Sequence of chain 1.B:
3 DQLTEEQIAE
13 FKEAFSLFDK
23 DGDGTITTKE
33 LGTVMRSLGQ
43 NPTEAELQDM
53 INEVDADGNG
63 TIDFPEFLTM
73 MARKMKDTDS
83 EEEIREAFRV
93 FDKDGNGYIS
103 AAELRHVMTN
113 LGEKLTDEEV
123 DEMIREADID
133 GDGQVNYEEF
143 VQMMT

Sequence of chain 1.D:
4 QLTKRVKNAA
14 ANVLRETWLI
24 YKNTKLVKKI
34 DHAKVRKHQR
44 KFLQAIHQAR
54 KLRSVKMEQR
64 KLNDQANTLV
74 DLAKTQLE

The small molecule below binds the protein below.
Small molecule (SMILES): NC(=O)Nc1ccccc1

Binding-site contacts:
Ligand atom C4 contacts residue THR71 of chain 1.D at 4.3 Å.
Ligand atom C5 contacts residue ASP74 of chain 1.D at 3.8 Å.
Ligand atom C5 contacts residue LEU75 of chain 1.D at 3.8 Å (hydrophobic).
Ligand atom N1 contacts residue LEU40 of chain 1.B at 4.0 Å.
Ligand atom C4 contacts residue LEU40 of chain 1.B at 4.1 Å (hydrophobic).
Ligand atom C4 contacts residue LEU75 of chain 1.D at 3.7 Å (hydrophobic).
Ligand atom C4 contacts residue ASP74 of chain 1.D at 4.4 Å.
Ligand atom C2 contacts residue LEU75 of chain 1.D at 4.4 Å (hydrophobic).
Ligand atom C5 contacts residue THR71 of chain 1.D at 3.6 Å.
Ligand atom N1 contacts residue LEU75 of chain 1.D at 3.7 Å.
Ligand atom C2 contacts residue LEU40 of chain 1.B at 4.1 Å (hydrophobic).
Ligand atom N1 contacts residue THR78 of chain 1.D at 4.4 Å.
Ligand atom C7 contacts residue ASP74 of chain 1.D at 4.1 Å.